Binding-site contacts:
Ligand atom C8 contacts residue ASN709 of chain 1.A at 3.7 Å.
Ligand atom C3 contacts residue ASN709 of chain 1.A at 3.8 Å.
Ligand atom N2 contacts residue ASN710 of chain 1.A at 4.5 Å.
Ligand atom C5 contacts residue ASN709 of chain 1.A at 3.7 Å.
Ligand atom C8 contacts residue GLY1131 of chain 1.A at 4.4 Å.
Ligand atom C8 contacts residue ASN710 of chain 1.A at 4.0 Å.
Ligand atom C2 contacts residue ASN709 of chain 1.A at 2.5 Å.
Ligand atom C7 contacts residue GLY1131 of chain 1.A at 4.5 Å.
Ligand atom C1 contacts residue ASN709 of chain 1.A at 1.4 Å.
Ligand atom C4 contacts residue ASN709 of chain 1.A at 4.2 Å.
Ligand atom O5 contacts residue ASN709 of chain 1.A at 2.4 Å (h-bond).
Ligand atom N2 contacts residue ASN709 of chain 1.A at 2.9 Å (h-bond).
Ligand atom C7 contacts residue ASN709 of chain 1.A at 3.4 Å.
Ligand atom O7 contacts residue ASN709 of chain 1.A at 3.5 Å (h-bond).
Ligand atom O7 contacts residue GLY1131 of chain 1.A at 3.8 Å.

This protein binds this small molecule.
Small molecule (SMILES): CC(=O)N[C@@H]1[C@@H](O)[C@H](O)[C@@H](CO)O[C@H]1O

Sequence of chain 1.A:
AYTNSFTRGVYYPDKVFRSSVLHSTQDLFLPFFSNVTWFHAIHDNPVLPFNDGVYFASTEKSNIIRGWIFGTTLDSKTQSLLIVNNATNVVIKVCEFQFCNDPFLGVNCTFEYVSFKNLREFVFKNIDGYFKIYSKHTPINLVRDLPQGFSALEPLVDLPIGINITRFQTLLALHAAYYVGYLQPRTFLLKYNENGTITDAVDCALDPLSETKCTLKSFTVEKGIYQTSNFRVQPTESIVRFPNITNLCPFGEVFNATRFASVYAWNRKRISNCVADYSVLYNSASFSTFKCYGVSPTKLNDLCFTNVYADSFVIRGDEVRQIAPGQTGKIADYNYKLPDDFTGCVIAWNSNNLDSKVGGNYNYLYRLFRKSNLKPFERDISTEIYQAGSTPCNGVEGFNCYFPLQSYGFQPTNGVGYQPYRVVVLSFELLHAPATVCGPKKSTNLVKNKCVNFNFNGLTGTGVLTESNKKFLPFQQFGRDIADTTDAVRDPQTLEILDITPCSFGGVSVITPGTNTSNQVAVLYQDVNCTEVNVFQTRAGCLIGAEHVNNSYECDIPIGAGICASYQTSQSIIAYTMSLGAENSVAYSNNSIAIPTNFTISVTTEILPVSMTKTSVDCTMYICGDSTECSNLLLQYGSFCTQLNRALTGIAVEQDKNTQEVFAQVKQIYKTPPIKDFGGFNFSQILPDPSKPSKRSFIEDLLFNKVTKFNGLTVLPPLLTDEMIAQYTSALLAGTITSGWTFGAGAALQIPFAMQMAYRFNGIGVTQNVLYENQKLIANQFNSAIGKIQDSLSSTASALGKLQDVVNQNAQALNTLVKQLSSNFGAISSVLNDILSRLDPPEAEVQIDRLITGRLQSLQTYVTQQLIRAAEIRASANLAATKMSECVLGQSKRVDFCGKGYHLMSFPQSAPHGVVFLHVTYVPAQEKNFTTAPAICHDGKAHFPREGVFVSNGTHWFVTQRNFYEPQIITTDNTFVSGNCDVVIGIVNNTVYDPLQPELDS